Sequence of chain 1.B:
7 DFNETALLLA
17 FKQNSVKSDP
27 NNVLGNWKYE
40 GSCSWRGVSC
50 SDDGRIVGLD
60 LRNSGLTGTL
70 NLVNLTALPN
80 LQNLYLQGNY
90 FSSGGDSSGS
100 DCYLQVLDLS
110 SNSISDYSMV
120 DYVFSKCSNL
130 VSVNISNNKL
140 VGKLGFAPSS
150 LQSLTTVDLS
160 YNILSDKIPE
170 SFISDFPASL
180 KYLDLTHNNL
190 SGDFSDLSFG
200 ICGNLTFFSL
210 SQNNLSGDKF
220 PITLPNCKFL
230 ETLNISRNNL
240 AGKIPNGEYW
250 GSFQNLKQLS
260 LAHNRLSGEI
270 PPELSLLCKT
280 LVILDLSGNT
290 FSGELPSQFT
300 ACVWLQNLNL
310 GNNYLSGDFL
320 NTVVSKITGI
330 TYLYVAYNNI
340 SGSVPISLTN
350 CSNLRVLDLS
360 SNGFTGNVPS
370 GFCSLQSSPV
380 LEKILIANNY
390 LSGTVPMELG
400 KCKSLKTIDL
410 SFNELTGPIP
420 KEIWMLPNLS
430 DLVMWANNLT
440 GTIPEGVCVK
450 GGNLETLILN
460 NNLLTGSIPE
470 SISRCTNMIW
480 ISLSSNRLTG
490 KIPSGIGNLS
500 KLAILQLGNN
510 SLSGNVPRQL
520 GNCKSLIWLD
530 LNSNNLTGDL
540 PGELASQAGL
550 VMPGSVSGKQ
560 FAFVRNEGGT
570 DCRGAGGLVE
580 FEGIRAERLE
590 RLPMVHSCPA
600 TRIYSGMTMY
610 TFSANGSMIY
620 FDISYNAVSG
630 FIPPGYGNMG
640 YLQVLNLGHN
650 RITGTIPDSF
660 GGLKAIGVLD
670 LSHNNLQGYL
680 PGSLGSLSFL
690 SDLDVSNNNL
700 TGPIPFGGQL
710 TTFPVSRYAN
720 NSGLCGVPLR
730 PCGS

Binding-site contacts:
Ligand atom O7 contacts residue ASN508 of chain 1.B at 3.5 Å (h-bond).
Ligand atom C8 contacts residue PRO592 of chain 1.B at 4.1 Å (hydrophobic).
Ligand atom C7 contacts residue GLY573 of chain 1.B at 4.3 Å.
Ligand atom C2 contacts residue SER484 of chain 1.B at 3.6 Å.
Ligand atom C3 contacts residue ASN508 of chain 1.B at 3.8 Å.
Ligand atom C5 contacts residue NAG2 of chain 1.G at 3.9 Å.
Ligand atom C7 contacts residue SER484 of chain 1.B at 3.6 Å.
Ligand atom O5 contacts residue ASN508 of chain 1.B at 2.4 Å (h-bond).
Ligand atom N2 contacts residue SER484 of chain 1.B at 4.0 Å.
Ligand atom C2 contacts residue ASN508 of chain 1.B at 2.4 Å.
Ligand atom O7 contacts residue SER484 of chain 1.B at 2.8 Å (h-bond).
Ligand atom O6 contacts residue NAG2 of chain 1.G at 2.7 Å.
Ligand atom N2 contacts residue ASN508 of chain 1.B at 2.9 Å (h-bond).
Ligand atom O5 contacts residue SER484 of chain 1.B at 4.3 Å.
Ligand atom C8 contacts residue ASN508 of chain 1.B at 4.5 Å.
Ligand atom C6 contacts residue NAG2 of chain 1.G at 3.7 Å.
Ligand atom O6 contacts residue ARG486 of chain 1.B at 3.1 Å (salt-bridge).
Ligand atom O7 contacts residue ASN460 of chain 1.B at 3.9 Å.
Ligand atom C8 contacts residue GLY573 of chain 1.B at 3.4 Å.
Ligand atom C1 contacts residue SER484 of chain 1.B at 3.7 Å.
Ligand atom O7 contacts residue GLY573 of chain 1.B at 4.2 Å.
Ligand atom O5 contacts residue NAG2 of chain 1.G at 4.3 Å.
Ligand atom C7 contacts residue PRO592 of chain 1.B at 3.9 Å (hydrophobic).
Ligand atom C5 contacts residue ASN508 of chain 1.B at 3.7 Å.
Ligand atom C4 contacts residue ASN508 of chain 1.B at 4.2 Å.
Ligand atom C7 contacts residue ASN508 of chain 1.B at 3.4 Å.
Ligand atom C6 contacts residue ARG486 of chain 1.B at 4.1 Å.
Ligand atom O3 contacts residue PRO592 of chain 1.B at 3.8 Å.
Ligand atom C8 contacts residue MET593 of chain 1.B at 3.9 Å (hydrophobic).
Ligand atom C1 contacts residue ASN508 of chain 1.B at 1.4 Å.
Ligand atom C8 contacts residue ALA574 of chain 1.B at 3.8 Å (hydrophobic).
Ligand atom N2 contacts residue PRO592 of chain 1.B at 4.4 Å.
Ligand atom O7 contacts residue PRO592 of chain 1.B at 3.8 Å.

A small-molecule ligand and the protein it binds are described below.
Small molecule (SMILES): CC(=O)N[C@@H]1[C@@H](O)[C@H](O)[C@@H](CO)O[C@H]1O